The protein below binds the small molecule below.
Small molecule (SMILES): Nc1nc(N)c2c(n1)[nH]c1ccc(O)cc12

Sequence of chain 1.A:
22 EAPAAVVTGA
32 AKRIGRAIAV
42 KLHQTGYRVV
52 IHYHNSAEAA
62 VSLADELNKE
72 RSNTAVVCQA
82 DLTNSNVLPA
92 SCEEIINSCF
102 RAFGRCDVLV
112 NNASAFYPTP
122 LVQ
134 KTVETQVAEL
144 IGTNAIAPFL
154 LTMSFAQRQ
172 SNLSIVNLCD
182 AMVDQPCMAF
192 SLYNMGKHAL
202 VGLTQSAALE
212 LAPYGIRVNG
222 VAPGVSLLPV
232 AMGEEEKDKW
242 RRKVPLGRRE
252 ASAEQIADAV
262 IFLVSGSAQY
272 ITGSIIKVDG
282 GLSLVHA

Binding-site contacts:
Ligand atom CAK contacts residue NAP1 of chain 1.E at 3.8 Å.
Ligand atom NAG contacts residue PHE117 of chain 1.A at 3.6 Å.
Ligand atom NAG contacts residue ASP181 of chain 1.A at 3.7 Å.
Ligand atom CAI contacts residue NAP1 of chain 1.E at 3.5 Å.
Ligand atom N1 contacts residue NAP1 of chain 1.E at 2.8 Å (h-bond).
Ligand atom N1 contacts residue SER115 of chain 1.A at 3.8 Å.
Ligand atom C2 contacts residue SER115 of chain 1.A at 3.8 Å.
Ligand atom C6 contacts residue PHE117 of chain 1.A at 3.5 Å (hydrophobic).
Ligand atom NAO contacts residue ARG34 of chain 1.A at 3.4 Å (salt-bridge).
Ligand atom CAM contacts residue PHE117 of chain 1.A at 3.9 Å (hydrophobic).
Ligand atom CAJ contacts residue NAP1 of chain 1.E at 3.3 Å.
Ligand atom CAK contacts residue GLY225 of chain 1.A at 3.9 Å.
Ligand atom C2 contacts residue NAP1 of chain 1.E at 3.3 Å.
Ligand atom OAP contacts residue VAL226 of chain 1.A at 3.9 Å.
Ligand atom NAN contacts residue SER115 of chain 1.A at 2.9 Å (h-bond).
Ligand atom CAH contacts residue PHE117 of chain 1.A at 3.6 Å (hydrophobic).
Ligand atom C5 contacts residue NAP1 of chain 1.E at 3.7 Å.
Ligand atom CAL contacts residue NAP1 of chain 1.E at 3.6 Å.
Ligand atom N3 contacts residue NAP1 of chain 1.E at 2.8 Å (h-bond).
Ligand atom NAN contacts residue NAP1 of chain 1.E at 3.0 Å (h-bond).
Ligand atom CAH contacts residue TYR194 of chain 1.A at 4.0 Å (hydrophobic).
Ligand atom NAO contacts residue PRO230 of chain 1.A at 4.0 Å.
Ligand atom CAJ contacts residue ASP181 of chain 1.A at 3.6 Å.
Ligand atom C6 contacts residue NAP1 of chain 1.E at 3.6 Å.
Ligand atom CAM contacts residue NAP1 of chain 1.E at 3.5 Å.
Ligand atom NAG contacts residue TYR194 of chain 1.A at 2.8 Å (h-bond).
Ligand atom C4 contacts residue PHE117 of chain 1.A at 3.6 Å (hydrophobic).
Ligand atom N1 contacts residue TYR194 of chain 1.A at 3.6 Å.
Ligand atom C6 contacts residue TYR194 of chain 1.A at 3.6 Å (hydrophobic).
Ligand atom C2 contacts residue PHE117 of chain 1.A at 3.4 Å (hydrophobic).
Ligand atom N1 contacts residue PHE117 of chain 1.A at 3.6 Å.
Ligand atom NAO contacts residue NAP1 of chain 1.E at 3.4 Å (h-bond).
Ligand atom C5 contacts residue PHE117 of chain 1.A at 3.7 Å (hydrophobic).
Ligand atom CAJ contacts residue PHE117 of chain 1.A at 4.0 Å (hydrophobic).
Ligand atom CAI contacts residue PHE117 of chain 1.A at 3.6 Å (hydrophobic).
Ligand atom CAH contacts residue NAP1 of chain 1.E at 3.2 Å.
Ligand atom NAG contacts residue NAP1 of chain 1.E at 3.5 Å.
Ligand atom N3 contacts residue PHE117 of chain 1.A at 3.7 Å.
Ligand atom NAN contacts residue PHE117 of chain 1.A at 3.6 Å.
Ligand atom C4 contacts residue NAP1 of chain 1.E at 3.5 Å.